Sequence of chain 1.B:
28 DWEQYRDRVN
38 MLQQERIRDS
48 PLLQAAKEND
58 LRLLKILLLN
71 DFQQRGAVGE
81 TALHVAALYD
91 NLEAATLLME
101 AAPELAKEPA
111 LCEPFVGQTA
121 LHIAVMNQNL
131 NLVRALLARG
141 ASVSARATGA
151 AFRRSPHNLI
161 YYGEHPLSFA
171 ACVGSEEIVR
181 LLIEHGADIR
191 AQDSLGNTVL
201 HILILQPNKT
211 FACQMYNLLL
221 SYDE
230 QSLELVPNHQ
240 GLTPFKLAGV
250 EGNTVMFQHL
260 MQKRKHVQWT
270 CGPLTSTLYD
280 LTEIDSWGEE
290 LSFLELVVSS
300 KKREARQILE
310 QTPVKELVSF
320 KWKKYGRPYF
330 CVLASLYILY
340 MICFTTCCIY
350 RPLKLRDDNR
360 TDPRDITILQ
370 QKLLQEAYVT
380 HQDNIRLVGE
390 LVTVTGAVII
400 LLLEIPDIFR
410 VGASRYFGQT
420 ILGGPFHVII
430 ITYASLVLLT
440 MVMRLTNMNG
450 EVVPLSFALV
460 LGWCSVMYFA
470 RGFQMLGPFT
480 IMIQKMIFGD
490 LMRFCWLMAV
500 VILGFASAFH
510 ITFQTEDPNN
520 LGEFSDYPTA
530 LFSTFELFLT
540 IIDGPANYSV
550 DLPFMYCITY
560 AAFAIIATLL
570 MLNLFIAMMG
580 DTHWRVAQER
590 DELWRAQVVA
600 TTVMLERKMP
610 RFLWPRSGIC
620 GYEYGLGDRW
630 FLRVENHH

Binding-site contacts:
Ligand atom CL2 contacts residue TRP495 of chain 1.A at 4.1 Å.
Ligand atom C9 contacts residue LEU475 of chain 1.B at 3.7 Å (hydrophobic).
Ligand atom C17 contacts residue ILE337 of chain 1.B at 4.0 Å (hydrophobic).
Ligand atom C7 contacts residue TRP495 of chain 1.A at 3.2 Å (hydrophobic).
Ligand atom CL2 contacts residue LEU496 of chain 1.A at 3.6 Å.
Ligand atom C13 contacts residue ALA469 of chain 1.B at 3.6 Å (hydrophobic).
Ligand atom C19 contacts residue TRP495 of chain 1.A at 4.0 Å (hydrophobic).
Ligand atom CL4 contacts residue SER334 of chain 1.B at 4.0 Å.
Ligand atom CL8 contacts residue ILE337 of chain 1.B at 4.0 Å.
Ligand atom C13 contacts residue VAL465 of chain 1.B at 3.2 Å (hydrophobic).
Ligand atom C8 contacts residue PHE472 of chain 1.B at 3.8 Å (hydrophobic).
Ligand atom C2 contacts residue ALA469 of chain 1.B at 3.9 Å (hydrophobic).
Ligand atom C15 contacts residue ILE337 of chain 1.B at 4.2 Å (hydrophobic).
Ligand atom C3 contacts residue PHE472 of chain 1.B at 3.4 Å (hydrophobic).
Ligand atom C11 contacts residue VAL465 of chain 1.B at 4.1 Å (hydrophobic).
Ligand atom C10 contacts residue LEU475 of chain 1.B at 3.5 Å (hydrophobic).
Ligand atom C1 contacts residue LEU475 of chain 1.B at 3.8 Å (hydrophobic).
Ligand atom CL2 contacts residue MET466 of chain 1.B at 3.7 Å.
Ligand atom C21 contacts residue TRP495 of chain 1.A at 4.0 Å (hydrophobic).
Ligand atom C13 contacts residue PHE468 of chain 1.B at 4.2 Å (hydrophobic).
Ligand atom CL4 contacts residue PHE472 of chain 1.B at 3.5 Å.
Ligand atom C11 contacts residue LEU475 of chain 1.B at 4.1 Å (hydrophobic).
Ligand atom C2 contacts residue VAL465 of chain 1.B at 3.9 Å (hydrophobic).
Ligand atom C2 contacts residue LEU475 of chain 1.B at 4.1 Å (hydrophobic).
Ligand atom C9 contacts residue CPL1 of chain 1.J at 4.0 Å.
Ligand atom CL4 contacts residue ALA333 of chain 1.B at 4.2 Å.
Ligand atom C16 contacts residue ILE337 of chain 1.B at 3.9 Å (hydrophobic).
Ligand atom C14 contacts residue SER334 of chain 1.B at 4.2 Å.
Ligand atom C10 contacts residue CPL1 of chain 1.J at 4.0 Å.
Ligand atom N19 contacts residue PHE472 of chain 1.B at 3.6 Å.
Ligand atom C10 contacts residue TRP495 of chain 1.A at 4.0 Å (hydrophobic).
Ligand atom CL2 contacts residue VAL499 of chain 1.A at 3.8 Å.
Ligand atom C6 contacts residue LEU475 of chain 1.B at 3.6 Å (hydrophobic).
Ligand atom C9 contacts residue TRP495 of chain 1.A at 3.7 Å (hydrophobic).
Ligand atom C6 contacts residue TRP495 of chain 1.A at 3.7 Å (hydrophobic).
Ligand atom C15 contacts residue SER334 of chain 1.B at 3.3 Å.
Ligand atom C7 contacts residue LEU475 of chain 1.B at 3.7 Å (hydrophobic).
Ligand atom CL4 contacts residue CYS330 of chain 1.B at 4.1 Å.
Ligand atom O20 contacts residue LEU475 of chain 1.B at 4.1 Å.
Ligand atom C2 contacts residue PHE468 of chain 1.B at 4.0 Å (hydrophobic).

Sequence of chain 1.A:
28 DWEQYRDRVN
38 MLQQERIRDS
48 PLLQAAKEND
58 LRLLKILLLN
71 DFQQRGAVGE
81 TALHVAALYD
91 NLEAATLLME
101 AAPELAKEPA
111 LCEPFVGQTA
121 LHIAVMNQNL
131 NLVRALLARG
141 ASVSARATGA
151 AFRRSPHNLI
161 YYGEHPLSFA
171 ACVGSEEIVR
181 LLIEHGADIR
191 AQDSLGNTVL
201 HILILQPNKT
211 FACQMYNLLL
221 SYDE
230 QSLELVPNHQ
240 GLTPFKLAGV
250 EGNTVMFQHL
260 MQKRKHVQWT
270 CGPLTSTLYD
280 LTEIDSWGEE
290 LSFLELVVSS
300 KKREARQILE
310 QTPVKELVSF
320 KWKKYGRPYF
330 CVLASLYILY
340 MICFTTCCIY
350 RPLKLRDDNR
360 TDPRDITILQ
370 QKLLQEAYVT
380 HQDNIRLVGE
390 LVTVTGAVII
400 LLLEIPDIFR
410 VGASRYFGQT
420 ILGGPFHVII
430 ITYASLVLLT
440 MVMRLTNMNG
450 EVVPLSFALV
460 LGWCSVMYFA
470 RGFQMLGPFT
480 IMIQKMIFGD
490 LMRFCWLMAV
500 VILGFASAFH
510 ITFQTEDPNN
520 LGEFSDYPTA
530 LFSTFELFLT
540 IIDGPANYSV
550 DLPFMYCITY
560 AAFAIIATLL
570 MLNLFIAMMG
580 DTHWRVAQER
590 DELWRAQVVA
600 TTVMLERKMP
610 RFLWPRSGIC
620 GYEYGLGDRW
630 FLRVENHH

The protein below binds the small molecule below.
Small molecule (SMILES): Clc1ccc(COC(Cn2ccnc2)c2ccc(Cl)cc2Cl)cc1